Binding-site contacts:
Ligand atom C4 contacts residue TYR201 of chain 1.A at 3.6 Å (hydrophobic).
Ligand atom O7 contacts residue TYR201 of chain 1.A at 3.4 Å.
Ligand atom C3 contacts residue NAD1 of chain 1.F at 3.2 Å.
Ligand atom O7 contacts residue HIS234 of chain 1.A at 3.9 Å.
Ligand atom C7 contacts residue TYR314 of chain 1.A at 3.3 Å (hydrophobic).
Ligand atom C1 contacts residue HIS203 of chain 1.A at 3.7 Å.
Ligand atom C8 contacts residue VAL173 of chain 1.A at 3.9 Å (hydrophobic).
Ligand atom N2 contacts residue NAD1 of chain 1.F at 3.1 Å (h-bond).
Ligand atom C8 contacts residue ARG316 of chain 1.A at 3.8 Å.
Ligand atom O4 contacts residue TYR231 of chain 1.A at 3.4 Å.
Ligand atom C8 contacts residue HIS379 of chain 1.A at 3.5 Å.
Ligand atom C3 contacts residue HIS234 of chain 1.A at 3.9 Å.
Ligand atom C8 contacts residue HIS234 of chain 1.A at 3.8 Å.
Ligand atom O3 contacts residue TYR231 of chain 1.A at 2.5 Å (h-bond).
Ligand atom C8 contacts residue NAD1 of chain 1.F at 3.9 Å.
Ligand atom N2 contacts residue HIS234 of chain 1.A at 3.3 Å (h-bond).
Ligand atom C2 contacts residue TYR201 of chain 1.A at 3.3 Å (hydrophobic).
Ligand atom C4 contacts residue TYR231 of chain 1.A at 3.8 Å (hydrophobic).
Ligand atom O3 contacts residue NAD1 of chain 1.F at 3.3 Å.
Ligand atom O4 contacts residue ARG219 of chain 1.A at 2.9 Å (salt-bridge).
Ligand atom C1 contacts residue TYR201 of chain 1.A at 3.6 Å (hydrophobic).
Ligand atom O5 contacts residue TYR201 of chain 1.A at 3.4 Å (h-bond).
Ligand atom C4 contacts residue NAD1 of chain 1.F at 3.7 Å.
Ligand atom C5 contacts residue NAD1 of chain 1.F at 4.0 Å.
Ligand atom C7 contacts residue HIS234 of chain 1.A at 3.6 Å.
Ligand atom C3 contacts residue TYR201 of chain 1.A at 3.9 Å (hydrophobic).
Ligand atom C7 contacts residue HIS379 of chain 1.A at 3.8 Å.
Ligand atom O4 contacts residue TYR201 of chain 1.A at 2.6 Å (h-bond).
Ligand atom O7 contacts residue TYR314 of chain 1.A at 2.5 Å (h-bond).
Ligand atom C4 contacts residue ARG219 of chain 1.A at 3.8 Å.
Ligand atom C2 contacts residue HIS234 of chain 1.A at 3.9 Å.
Ligand atom N2 contacts residue HIS379 of chain 1.A at 3.4 Å (h-bond).
Ligand atom O1 contacts residue HIS379 of chain 1.A at 2.8 Å (h-bond).
Ligand atom O5 contacts residue HIS203 of chain 1.A at 3.2 Å.
Ligand atom C3 contacts residue TYR231 of chain 1.A at 3.6 Å (hydrophobic).
Ligand atom C7 contacts residue NAD1 of chain 1.F at 4.0 Å.
Ligand atom O3 contacts residue HIS234 of chain 1.A at 2.8 Å (h-bond).
Ligand atom C1 contacts residue HIS379 of chain 1.A at 3.9 Å.
Ligand atom C8 contacts residue TYR314 of chain 1.A at 3.5 Å (hydrophobic).
Ligand atom C6 contacts residue GLU215 of chain 1.A at 3.7 Å.

This protein binds this small molecule.
Small molecule (SMILES): CC(=O)N[C@@H]1[C@@H](O)[C@@H](O)[C@@H](CO)O[C@@H]1O

Sequence of chain 1.A:
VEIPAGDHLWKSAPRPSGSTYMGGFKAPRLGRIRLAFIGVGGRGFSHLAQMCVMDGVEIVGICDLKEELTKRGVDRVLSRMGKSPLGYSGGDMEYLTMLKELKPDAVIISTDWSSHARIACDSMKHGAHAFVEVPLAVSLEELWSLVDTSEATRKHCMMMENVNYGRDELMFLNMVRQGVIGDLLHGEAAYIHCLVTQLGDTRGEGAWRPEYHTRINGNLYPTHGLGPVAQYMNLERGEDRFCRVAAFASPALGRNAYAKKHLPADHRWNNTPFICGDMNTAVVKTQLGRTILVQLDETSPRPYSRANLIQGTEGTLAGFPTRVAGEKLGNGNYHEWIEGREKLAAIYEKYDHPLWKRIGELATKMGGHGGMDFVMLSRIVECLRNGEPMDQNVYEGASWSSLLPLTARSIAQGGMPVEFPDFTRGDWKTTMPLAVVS